Sequence of chain 1.A:
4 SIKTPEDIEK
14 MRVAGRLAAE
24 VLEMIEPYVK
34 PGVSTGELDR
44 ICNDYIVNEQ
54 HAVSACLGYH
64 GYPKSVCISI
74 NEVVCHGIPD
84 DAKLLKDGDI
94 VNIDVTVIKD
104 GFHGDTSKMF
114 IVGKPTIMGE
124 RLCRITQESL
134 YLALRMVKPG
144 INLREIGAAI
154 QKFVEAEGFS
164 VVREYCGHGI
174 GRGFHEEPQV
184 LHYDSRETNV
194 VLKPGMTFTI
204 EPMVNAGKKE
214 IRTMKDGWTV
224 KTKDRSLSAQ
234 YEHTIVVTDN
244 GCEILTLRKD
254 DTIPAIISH

A protein and the small-molecule ligand that binds it are described below.
Small molecule (SMILES): O=C(O)c1ccc(-c2ccccc2C(F)(F)F)o1

Binding-site contacts:
Ligand atom C6 contacts residue HIS79 of chain 1.A at 3.6 Å.
Ligand atom CG contacts residue CYS70 of chain 1.A at 3.9 Å (hydrophobic).
Ligand atom OXT contacts residue GLU235 of chain 1.A at 3.1 Å (salt-bridge).
Ligand atom F3 contacts residue CYS70 of chain 1.A at 3.3 Å.
Ligand atom C contacts residue MN1 of chain 1.B at 3.1 Å.
Ligand atom OB contacts residue PHE177 of chain 1.A at 3.8 Å.
Ligand atom OB contacts residue HIS178 of chain 1.A at 2.8 Å (h-bond).
Ligand atom C contacts residue ASP108 of chain 1.A at 3.5 Å.
Ligand atom F2 contacts residue CYS59 of chain 1.A at 3.4 Å.
Ligand atom CD contacts residue HIS79 of chain 1.A at 3.5 Å.
Ligand atom OXT contacts residue ASP108 of chain 1.A at 3.2 Å (salt-bridge).
Ligand atom OXT contacts residue MN1 of chain 1.B at 2.1 Å.
Ligand atom C contacts residue MN1 of chain 1.C at 2.6 Å.
Ligand atom C2 contacts residue TYR62 of chain 1.A at 3.6 Å (hydrophobic).
Ligand atom CB contacts residue MN1 of chain 1.B at 3.8 Å.
Ligand atom OXT contacts residue ASP97 of chain 1.A at 3.2 Å (salt-bridge).
Ligand atom OA contacts residue HIS178 of chain 1.A at 3.3 Å (h-bond).
Ligand atom CB contacts residue ASP97 of chain 1.A at 3.3 Å.
Ligand atom C3 contacts residue TYR62 of chain 1.A at 3.4 Å (hydrophobic).
Ligand atom C1 contacts residue HIS79 of chain 1.A at 3.7 Å.
Ligand atom F2 contacts residue TYR65 of chain 1.A at 2.9 Å.
Ligand atom OXT contacts residue MN1 of chain 1.C at 2.3 Å.
Ligand atom C4 contacts residue TYR62 of chain 1.A at 3.9 Å (hydrophobic).
Ligand atom F1 contacts residue PHE177 of chain 1.A at 3.4 Å.
Ligand atom CA contacts residue MN1 of chain 1.B at 3.8 Å.
Ligand atom OB contacts residue ASP108 of chain 1.A at 3.3 Å (salt-bridge).
Ligand atom C3 contacts residue TRP221 of chain 1.A at 3.5 Å (hydrophobic).
Ligand atom C contacts residue GLU204 of chain 1.A at 3.4 Å.
Ligand atom CA contacts residue HIS178 of chain 1.A at 3.9 Å.
Ligand atom OB contacts residue HIS171 of chain 1.A at 2.9 Å (h-bond).
Ligand atom C contacts residue HIS178 of chain 1.A at 3.7 Å.
Ligand atom OB contacts residue GLU204 of chain 1.A at 3.5 Å (salt-bridge).
Ligand atom F1 contacts residue CYS59 of chain 1.A at 3.7 Å.
Ligand atom OXT contacts residue GLU204 of chain 1.A at 2.9 Å (salt-bridge).
Ligand atom F3 contacts residue TYR65 of chain 1.A at 3.5 Å.
Ligand atom C4 contacts residue TRP221 of chain 1.A at 3.5 Å (hydrophobic).
Ligand atom CG contacts residue HIS79 of chain 1.A at 3.5 Å.
Ligand atom OB contacts residue MN1 of chain 1.C at 2.2 Å.
Ligand atom F2 contacts residue TYR62 of chain 1.A at 3.5 Å.
Ligand atom C4 contacts residue HIS63 of chain 1.A at 3.6 Å.